Binding-site contacts:
Ligand atom CB contacts residue ASP98 of chain 2.A at 3.3 Å.
Ligand atom CA contacts residue GLN67 of chain 2.A at 3.8 Å.
Ligand atom OD1 contacts residue GLY96 of chain 2.A at 3.4 Å.
Ligand atom N contacts residue ASP98 of chain 2.A at 2.8 Å (salt-bridge).
Ligand atom O contacts residue SER66 of chain 2.A at 2.6 Å (h-bond).
Ligand atom OXT contacts residue SER66 of chain 2.A at 2.7 Å (h-bond).
Ligand atom OD1 contacts residue VAL97 of chain 2.A at 2.9 Å (h-bond).
Ligand atom O contacts residue GLY96 of chain 2.A at 3.3 Å.
Ligand atom OXT contacts residue GLY19 of chain 2.A at 3.3 Å.
Ligand atom OXT contacts residue GLY65 of chain 2.A at 3.3 Å.
Ligand atom CA contacts residue GLU291 of chain 2.B at 3.5 Å.
Ligand atom CG contacts residue VAL97 of chain 2.A at 3.5 Å (hydrophobic).
Ligand atom N contacts residue GLU291 of chain 2.B at 2.7 Å (salt-bridge).
Ligand atom C contacts residue VAL97 of chain 2.A at 3.7 Å (hydrophobic).
Ligand atom CB contacts residue GLU291 of chain 2.B at 3.8 Å.
Ligand atom OXT contacts residue VAL35 of chain 2.A at 3.7 Å.
Ligand atom ND2 contacts residue ALA122 of chain 2.A at 3.0 Å (h-bond).
Ligand atom ND2 contacts residue MET123 of chain 2.A at 4.0 Å.
Ligand atom CG contacts residue ALA122 of chain 2.A at 3.7 Å (hydrophobic).
Ligand atom OXT contacts residue GLY96 of chain 2.A at 3.2 Å.
Ligand atom O contacts residue VAL97 of chain 2.A at 3.2 Å (h-bond).
Ligand atom CB contacts residue TYR33 of chain 2.A at 3.8 Å (hydrophobic).
Ligand atom OXT contacts residue THR20 of chain 2.A at 4.0 Å.
Ligand atom C contacts residue GLN67 of chain 2.A at 3.6 Å.
Ligand atom ND2 contacts residue VAL97 of chain 2.A at 3.5 Å.
Ligand atom OD1 contacts residue ALA122 of chain 2.A at 3.6 Å.
Ligand atom ND2 contacts residue THR20 of chain 2.A at 3.1 Å (h-bond).
Ligand atom OXT contacts residue GLN67 of chain 2.A at 3.6 Å (h-bond).
Ligand atom C contacts residue GLY96 of chain 2.A at 3.4 Å.
Ligand atom O contacts residue GLN67 of chain 2.A at 3.9 Å.
Ligand atom O contacts residue ASP98 of chain 2.A at 3.0 Å (salt-bridge).
Ligand atom CB contacts residue THR20 of chain 2.A at 3.0 Å.
Ligand atom CG contacts residue THR20 of chain 2.A at 2.7 Å.
Ligand atom CA contacts residue ASP98 of chain 2.A at 3.7 Å.
Ligand atom N contacts residue GLN67 of chain 2.A at 2.8 Å (h-bond).
Ligand atom C contacts residue SER66 of chain 2.A at 3.4 Å.
Ligand atom OD1 contacts residue THR20 of chain 2.A at 3.0 Å (h-bond).
Ligand atom C contacts residue ASP98 of chain 2.A at 3.8 Å.
Ligand atom N contacts residue ASN256 of chain 2.B at 3.5 Å (h-bond).
Ligand atom CA contacts residue THR20 of chain 2.A at 3.2 Å.

Sequence of chain 2.A:
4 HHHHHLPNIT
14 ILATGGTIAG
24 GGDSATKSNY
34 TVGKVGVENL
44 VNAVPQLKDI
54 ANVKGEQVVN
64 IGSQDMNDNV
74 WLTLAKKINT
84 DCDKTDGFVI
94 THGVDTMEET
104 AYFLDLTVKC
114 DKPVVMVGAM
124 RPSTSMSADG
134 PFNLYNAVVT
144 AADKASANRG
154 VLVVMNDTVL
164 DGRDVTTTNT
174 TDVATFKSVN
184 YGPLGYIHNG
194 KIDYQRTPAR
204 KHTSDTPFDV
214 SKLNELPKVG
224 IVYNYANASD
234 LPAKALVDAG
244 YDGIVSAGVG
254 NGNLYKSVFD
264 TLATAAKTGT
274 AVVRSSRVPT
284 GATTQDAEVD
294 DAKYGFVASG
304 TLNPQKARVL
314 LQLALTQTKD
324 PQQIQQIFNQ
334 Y

The small molecule below binds the protein below.
Small molecule (SMILES): NC(=O)C[C@H](N)C(=O)O

Sequence of chain 2.B:
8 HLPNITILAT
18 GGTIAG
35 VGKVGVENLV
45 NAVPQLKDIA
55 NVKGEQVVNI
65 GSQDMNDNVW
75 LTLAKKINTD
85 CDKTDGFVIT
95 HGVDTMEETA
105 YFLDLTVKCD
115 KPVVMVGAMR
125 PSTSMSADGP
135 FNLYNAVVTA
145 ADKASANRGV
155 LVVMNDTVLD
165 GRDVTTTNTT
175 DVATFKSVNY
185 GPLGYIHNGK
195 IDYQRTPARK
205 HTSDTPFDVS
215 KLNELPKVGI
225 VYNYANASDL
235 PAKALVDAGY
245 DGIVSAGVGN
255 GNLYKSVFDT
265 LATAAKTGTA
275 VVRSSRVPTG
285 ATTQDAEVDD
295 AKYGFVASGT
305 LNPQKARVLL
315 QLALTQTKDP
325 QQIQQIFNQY